Sequence of chain 1.A:
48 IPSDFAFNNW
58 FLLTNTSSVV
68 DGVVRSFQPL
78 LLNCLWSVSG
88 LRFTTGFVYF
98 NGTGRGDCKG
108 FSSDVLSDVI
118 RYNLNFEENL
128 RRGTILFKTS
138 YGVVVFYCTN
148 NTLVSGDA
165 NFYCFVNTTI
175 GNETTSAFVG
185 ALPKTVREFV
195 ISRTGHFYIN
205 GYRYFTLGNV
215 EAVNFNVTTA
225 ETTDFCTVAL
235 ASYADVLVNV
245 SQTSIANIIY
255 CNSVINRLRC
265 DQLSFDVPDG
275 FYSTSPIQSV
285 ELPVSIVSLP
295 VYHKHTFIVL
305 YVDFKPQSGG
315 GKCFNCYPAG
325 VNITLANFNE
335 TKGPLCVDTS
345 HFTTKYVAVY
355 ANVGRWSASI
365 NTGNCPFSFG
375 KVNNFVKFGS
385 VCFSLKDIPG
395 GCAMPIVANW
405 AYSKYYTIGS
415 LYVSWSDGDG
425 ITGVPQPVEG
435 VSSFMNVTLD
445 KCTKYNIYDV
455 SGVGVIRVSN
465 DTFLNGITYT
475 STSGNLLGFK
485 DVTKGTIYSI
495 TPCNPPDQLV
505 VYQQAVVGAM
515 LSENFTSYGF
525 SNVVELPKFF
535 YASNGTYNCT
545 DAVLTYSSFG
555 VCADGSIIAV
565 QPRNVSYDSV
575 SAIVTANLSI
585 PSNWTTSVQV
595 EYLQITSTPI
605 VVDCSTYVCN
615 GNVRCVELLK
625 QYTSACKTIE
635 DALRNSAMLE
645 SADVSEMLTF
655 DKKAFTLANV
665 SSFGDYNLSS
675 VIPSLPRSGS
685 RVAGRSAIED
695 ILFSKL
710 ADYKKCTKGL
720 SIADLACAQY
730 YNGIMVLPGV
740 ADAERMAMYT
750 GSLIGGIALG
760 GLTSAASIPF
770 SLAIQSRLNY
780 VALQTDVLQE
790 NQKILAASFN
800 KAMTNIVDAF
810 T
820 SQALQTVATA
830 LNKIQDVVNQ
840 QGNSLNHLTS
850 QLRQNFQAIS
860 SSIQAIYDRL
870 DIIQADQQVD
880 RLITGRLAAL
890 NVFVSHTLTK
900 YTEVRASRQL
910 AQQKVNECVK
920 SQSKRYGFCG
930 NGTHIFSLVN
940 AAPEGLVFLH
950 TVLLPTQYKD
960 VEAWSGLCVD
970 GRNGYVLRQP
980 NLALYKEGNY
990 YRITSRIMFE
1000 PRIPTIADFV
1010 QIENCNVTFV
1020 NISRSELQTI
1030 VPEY

This small molecule binds to this protein.
Small molecule (SMILES): CC(=O)N[C@@H]1[C@@H](O)[C@H](O)[C@@H](CO)O[C@H]1O

Binding-site contacts:
Ligand atom C5 contacts residue ASN568 of chain 1.B at 3.7 Å.
Ligand atom C7 contacts residue ASN568 of chain 1.B at 3.2 Å.
Ligand atom N2 contacts residue ASN568 of chain 1.B at 3.0 Å (h-bond).
Ligand atom O6 contacts residue LYS656 of chain 1.A at 3.7 Å.
Ligand atom C3 contacts residue GLN565 of chain 1.B at 4.5 Å.
Ligand atom C6 contacts residue ASN568 of chain 1.B at 4.2 Å.
Ligand atom O7 contacts residue BMA3 of chain 1.K at 4.0 Å.
Ligand atom C3 contacts residue ASN568 of chain 1.B at 3.8 Å.
Ligand atom C5 contacts residue GLN565 of chain 1.B at 3.3 Å.
Ligand atom O5 contacts residue ASN568 of chain 1.B at 2.4 Å (h-bond).
Ligand atom C6 contacts residue GLN565 of chain 1.B at 3.8 Å.
Ligand atom O7 contacts residue ASN568 of chain 1.B at 2.8 Å (h-bond).
Ligand atom C6 contacts residue LYS656 of chain 1.A at 4.4 Å.
Ligand atom O6 contacts residue GLN565 of chain 1.B at 4.0 Å.
Ligand atom C4 contacts residue ASN568 of chain 1.B at 4.2 Å.
Ligand atom O5 contacts residue GLN565 of chain 1.B at 3.8 Å.
Ligand atom C2 contacts residue ASN568 of chain 1.B at 2.4 Å.
Ligand atom C4 contacts residue GLN565 of chain 1.B at 4.2 Å.
Ligand atom O4 contacts residue GLN565 of chain 1.B at 4.0 Å.
Ligand atom C1 contacts residue ASN568 of chain 1.B at 1.4 Å.
Ligand atom C1 contacts residue GLN565 of chain 1.B at 4.0 Å.

Sequence of chain 1.B:
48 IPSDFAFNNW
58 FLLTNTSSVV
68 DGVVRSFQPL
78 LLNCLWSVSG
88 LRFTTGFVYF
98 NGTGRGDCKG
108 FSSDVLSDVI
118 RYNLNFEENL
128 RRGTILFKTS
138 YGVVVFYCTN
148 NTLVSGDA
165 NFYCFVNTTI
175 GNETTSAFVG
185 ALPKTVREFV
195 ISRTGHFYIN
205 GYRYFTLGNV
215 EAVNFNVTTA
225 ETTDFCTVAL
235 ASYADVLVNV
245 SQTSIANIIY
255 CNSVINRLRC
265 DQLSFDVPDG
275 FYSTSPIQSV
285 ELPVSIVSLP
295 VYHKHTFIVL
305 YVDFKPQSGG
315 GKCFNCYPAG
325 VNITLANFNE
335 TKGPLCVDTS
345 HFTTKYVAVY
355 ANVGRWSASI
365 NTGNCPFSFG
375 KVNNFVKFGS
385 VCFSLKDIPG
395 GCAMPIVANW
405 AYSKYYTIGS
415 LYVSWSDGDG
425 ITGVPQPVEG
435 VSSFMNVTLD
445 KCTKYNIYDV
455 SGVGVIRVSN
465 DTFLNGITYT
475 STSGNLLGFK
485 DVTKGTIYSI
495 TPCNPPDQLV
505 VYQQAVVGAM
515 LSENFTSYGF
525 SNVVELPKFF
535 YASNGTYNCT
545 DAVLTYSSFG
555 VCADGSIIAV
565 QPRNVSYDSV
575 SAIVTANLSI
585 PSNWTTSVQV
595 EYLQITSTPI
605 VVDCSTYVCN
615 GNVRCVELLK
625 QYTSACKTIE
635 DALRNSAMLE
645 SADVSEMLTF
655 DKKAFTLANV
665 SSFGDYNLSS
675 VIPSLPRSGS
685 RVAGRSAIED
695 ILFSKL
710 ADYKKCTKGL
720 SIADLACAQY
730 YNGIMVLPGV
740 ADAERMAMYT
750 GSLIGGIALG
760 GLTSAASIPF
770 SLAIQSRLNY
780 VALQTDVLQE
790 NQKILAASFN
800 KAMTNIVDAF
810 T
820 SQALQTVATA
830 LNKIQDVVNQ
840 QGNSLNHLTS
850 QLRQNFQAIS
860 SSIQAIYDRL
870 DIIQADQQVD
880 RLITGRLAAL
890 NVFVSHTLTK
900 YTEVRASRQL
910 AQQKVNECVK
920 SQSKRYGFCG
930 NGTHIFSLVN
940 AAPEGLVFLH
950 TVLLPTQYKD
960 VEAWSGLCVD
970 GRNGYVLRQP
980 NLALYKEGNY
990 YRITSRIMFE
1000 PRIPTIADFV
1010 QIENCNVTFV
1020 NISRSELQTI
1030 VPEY